Binding-site contacts:
Ligand atom C1 contacts residue GLY34 of chain 1.A at 4.1 Å.
Ligand atom O6 contacts residue ARG25 of chain 1.A at 4.3 Å.
Ligand atom C4 contacts residue THR33 of chain 1.A at 4.1 Å.
Ligand atom O7 contacts residue THR33 of chain 1.A at 3.4 Å (h-bond).
Ligand atom C7 contacts residue THR33 of chain 1.A at 3.4 Å.
Ligand atom C3 contacts residue THR33 of chain 1.A at 3.7 Å.
Ligand atom O5 contacts residue CYS28 of chain 1.A at 4.2 Å.
Ligand atom N2 contacts residue THR33 of chain 1.A at 2.9 Å (h-bond).
Ligand atom O6 contacts residue ASN27 of chain 1.A at 3.9 Å.
Ligand atom O5 contacts residue PHE32 of chain 1.A at 3.7 Å.
Ligand atom C2 contacts residue THR33 of chain 1.A at 2.4 Å.
Ligand atom C5 contacts residue PHE32 of chain 1.A at 4.5 Å (hydrophobic).
Ligand atom O5 contacts residue THR33 of chain 1.A at 2.3 Å (h-bond).
Ligand atom C1 contacts residue PHE32 of chain 1.A at 4.4 Å (hydrophobic).
Ligand atom O6 contacts residue CYS26 of chain 1.A at 3.5 Å (h-bond).
Ligand atom O4 contacts residue ARG25 of chain 1.A at 3.9 Å.
Ligand atom C6 contacts residue CYS28 of chain 1.A at 3.8 Å (hydrophobic).
Ligand atom O5 contacts residue GLY34 of chain 1.A at 4.2 Å.
Ligand atom C1 contacts residue THR33 of chain 1.A at 1.5 Å.
Ligand atom C6 contacts residue PHE32 of chain 1.A at 4.2 Å (hydrophobic).
Ligand atom C4 contacts residue ARG25 of chain 1.A at 4.1 Å.
Ligand atom O7 contacts residue GLY34 of chain 1.A at 4.2 Å.
Ligand atom O6 contacts residue CYS28 of chain 1.A at 3.0 Å (h-bond).
Ligand atom C5 contacts residue THR33 of chain 1.A at 3.6 Å.

A small-molecule ligand and the protein it binds are described below.
Small molecule (SMILES): CC(=O)N[C@@H]1[C@@H](O)[C@H](O)[C@@H](CO)O[C@H]1O

Sequence of chain 1.A:
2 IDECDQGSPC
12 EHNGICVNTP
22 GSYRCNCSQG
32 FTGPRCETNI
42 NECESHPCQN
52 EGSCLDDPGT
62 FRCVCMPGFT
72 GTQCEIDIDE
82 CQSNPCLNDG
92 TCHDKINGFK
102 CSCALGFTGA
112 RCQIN